Binding-site contacts:
Ligand atom C8 contacts residue SER414 of chain 1.NA at 4.3 Å.
Ligand atom N3 contacts residue PRO413 of chain 1.NA at 3.8 Å.
Ligand atom C2 contacts residue VAL202 of chain 1.NA at 4.2 Å (hydrophobic).
Ligand atom C1' contacts residue HIS412 of chain 1.NA at 4.3 Å.
Ligand atom N7 contacts residue HIS412 of chain 1.NA at 4.1 Å.
Ligand atom C2 contacts residue PRO413 of chain 1.NA at 3.5 Å (hydrophobic).
Ligand atom N9 contacts residue PRO203 of chain 1.NA at 4.4 Å.
Ligand atom N1 contacts residue PHE420 of chain 1.NA at 4.2 Å.
Ligand atom O3' contacts residue PRO413 of chain 1.NA at 4.2 Å.
Ligand atom C4 contacts residue PRO203 of chain 1.NA at 4.2 Å (hydrophobic).
Ligand atom C4 contacts residue PRO413 of chain 1.NA at 4.0 Å (hydrophobic).
Ligand atom C2' contacts residue HIS412 of chain 1.NA at 3.1 Å.
Ligand atom N7 contacts residue SER414 of chain 1.NA at 3.6 Å.
Ligand atom C2' contacts residue PRO413 of chain 1.NA at 3.8 Å (hydrophobic).
Ligand atom N1 contacts residue PRO413 of chain 1.NA at 3.5 Å (h-bond).
Ligand atom C8 contacts residue PRO203 of chain 1.NA at 4.2 Å (hydrophobic).
Ligand atom N7 contacts residue ASN391 of chain 1.NA at 3.9 Å.
Ligand atom C2 contacts residue GLY421 of chain 1.NA at 3.4 Å.
Ligand atom C6 contacts residue VAL202 of chain 1.NA at 4.2 Å (hydrophobic).
Ligand atom N6 contacts residue PRO415 of chain 1.NA at 4.2 Å.
Ligand atom N1 contacts residue GLY421 of chain 1.NA at 3.1 Å (h-bond).
Ligand atom C8 contacts residue HIS412 of chain 1.NA at 3.4 Å.
Ligand atom C2 contacts residue ILE404 of chain 1.NA at 4.4 Å (hydrophobic).
Ligand atom N9 contacts residue HIS412 of chain 1.NA at 4.3 Å.
Ligand atom N6 contacts residue GLY419 of chain 1.NA at 3.5 Å (h-bond).
Ligand atom C6 contacts residue SER414 of chain 1.NA at 4.0 Å.
Ligand atom C5 contacts residue SER414 of chain 1.NA at 3.9 Å.
Ligand atom C5 contacts residue PRO203 of chain 1.NA at 3.9 Å (hydrophobic).
Ligand atom N6 contacts residue SER414 of chain 1.NA at 3.7 Å.
Ligand atom N6 contacts residue GLY421 of chain 1.NA at 3.3 Å (h-bond).
Ligand atom C6 contacts residue PRO413 of chain 1.NA at 3.8 Å (hydrophobic).
Ligand atom N6 contacts residue PHE420 of chain 1.NA at 3.7 Å.
Ligand atom N9 contacts residue PRO413 of chain 1.NA at 4.3 Å.
Ligand atom C6 contacts residue GLY421 of chain 1.NA at 3.6 Å.
Ligand atom N7 contacts residue PRO203 of chain 1.NA at 4.0 Å.
Ligand atom C6 contacts residue PRO203 of chain 1.NA at 4.3 Å (hydrophobic).
Ligand atom N1 contacts residue VAL202 of chain 1.NA at 3.7 Å.
Ligand atom C3' contacts residue HIS412 of chain 1.NA at 4.0 Å.
Ligand atom C5 contacts residue PRO413 of chain 1.NA at 4.0 Å (hydrophobic).
Ligand atom C1' contacts residue PRO413 of chain 1.NA at 3.9 Å (hydrophobic).

A protein and the small-molecule ligand that binds it are described below.
Small molecule (SMILES): Nc1ncnc2c1ncn2[C@H]1C[C@H](O)[C@@H](COP(=O)(O)O)O1

Sequence of chain 1.NA:
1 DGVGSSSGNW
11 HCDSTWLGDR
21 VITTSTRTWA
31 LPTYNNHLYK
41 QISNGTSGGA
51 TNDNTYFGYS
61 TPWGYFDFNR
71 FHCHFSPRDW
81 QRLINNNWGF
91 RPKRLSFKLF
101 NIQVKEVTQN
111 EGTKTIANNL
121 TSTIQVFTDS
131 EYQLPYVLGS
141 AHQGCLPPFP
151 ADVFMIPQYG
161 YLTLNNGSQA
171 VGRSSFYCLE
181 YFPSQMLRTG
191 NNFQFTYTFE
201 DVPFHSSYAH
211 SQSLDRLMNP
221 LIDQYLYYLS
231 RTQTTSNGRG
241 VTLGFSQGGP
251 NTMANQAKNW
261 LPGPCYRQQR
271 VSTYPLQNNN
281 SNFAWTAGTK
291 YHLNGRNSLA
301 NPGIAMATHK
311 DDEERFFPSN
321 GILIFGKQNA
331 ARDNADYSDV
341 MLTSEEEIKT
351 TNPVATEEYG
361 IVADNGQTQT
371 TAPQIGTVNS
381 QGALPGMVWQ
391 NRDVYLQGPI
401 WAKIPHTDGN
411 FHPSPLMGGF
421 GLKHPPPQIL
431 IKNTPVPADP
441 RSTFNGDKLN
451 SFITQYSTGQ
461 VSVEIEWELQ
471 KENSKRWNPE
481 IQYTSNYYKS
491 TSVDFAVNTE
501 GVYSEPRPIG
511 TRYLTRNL